Sequence of chain 1.A:
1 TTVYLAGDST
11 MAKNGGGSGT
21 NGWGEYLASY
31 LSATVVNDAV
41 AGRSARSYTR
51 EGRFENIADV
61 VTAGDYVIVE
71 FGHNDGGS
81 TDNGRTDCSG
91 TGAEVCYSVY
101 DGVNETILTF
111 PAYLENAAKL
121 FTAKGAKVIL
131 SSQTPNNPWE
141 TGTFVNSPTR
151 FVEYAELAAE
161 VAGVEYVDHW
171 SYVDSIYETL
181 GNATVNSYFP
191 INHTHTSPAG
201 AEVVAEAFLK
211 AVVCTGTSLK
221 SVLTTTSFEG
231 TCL

Binding-site contacts:
Ligand atom C7 contacts residue ASN182 of chain 1.A at 3.6 Å.
Ligand atom N2 contacts residue GLY142 of chain 1.A at 4.3 Å.
Ligand atom N2 contacts residue ASN182 of chain 1.A at 2.9 Å (h-bond).
Ligand atom C3 contacts residue ASN182 of chain 1.A at 3.8 Å.
Ligand atom C1 contacts residue ALA183 of chain 1.A at 4.4 Å (hydrophobic).
Ligand atom C6 contacts residue ASN186 of chain 1.A at 4.1 Å.
Ligand atom C5 contacts residue ASN186 of chain 1.A at 4.1 Å.
Ligand atom O5 contacts residue ALA183 of chain 1.A at 3.8 Å.
Ligand atom C1 contacts residue ASN186 of chain 1.A at 3.9 Å.
Ligand atom C1 contacts residue ASN182 of chain 1.A at 1.4 Å.
Ligand atom O5 contacts residue ASN186 of chain 1.A at 3.7 Å.
Ligand atom C8 contacts residue GLY142 of chain 1.A at 3.9 Å.
Ligand atom C5 contacts residue ASN182 of chain 1.A at 3.6 Å.
Ligand atom O6 contacts residue ALA183 of chain 1.A at 4.1 Å.
Ligand atom O7 contacts residue ASN182 of chain 1.A at 3.6 Å.
Ligand atom O5 contacts residue ASN182 of chain 1.A at 2.3 Å (h-bond).
Ligand atom C4 contacts residue ASN182 of chain 1.A at 4.1 Å.
Ligand atom C2 contacts residue ASN182 of chain 1.A at 2.4 Å.

The protein below binds the small molecule below.
Small molecule (SMILES): CC(=O)N[C@@H]1[C@@H](O)[C@H](O)[C@@H](CO)O[C@H]1O